This small molecule binds to this protein.
Small molecule (SMILES): OC[C@H]1O[C@@H](O)[C@H](O)[C@@H](O)[C@H]1O

Binding-site contacts:
Ligand atom C2 contacts residue LYS56 of chain 1.A at 4.5 Å.
Ligand atom C5 contacts residue LYS23 of chain 1.A at 4.0 Å.
Ligand atom O4 contacts residue ARG352 of chain 1.A at 2.8 Å.
Ligand atom O3 contacts residue LYS354 of chain 1.A at 4.2 Å.
Ligand atom O2 contacts residue THR21 of chain 1.A at 3.3 Å.
Ligand atom O4 contacts residue LYS354 of chain 1.A at 3.5 Å.
Ligand atom C2 contacts residue THR21 of chain 1.A at 3.7 Å.
Ligand atom O5 contacts residue LYS354 of chain 1.A at 4.1 Å.
Ligand atom C4 contacts residue ARG352 of chain 1.A at 4.1 Å.
Ligand atom C3 contacts residue LYS56 of chain 1.A at 4.0 Å.
Ligand atom C1 contacts residue LYS354 of chain 1.A at 4.4 Å.
Ligand atom C3 contacts residue LYS23 of chain 1.A at 4.2 Å.
Ligand atom O4 contacts residue LYS23 of chain 1.A at 4.3 Å.
Ligand atom C6 contacts residue GLU124 of chain 1.A at 2.1 Å.
Ligand atom C6 contacts residue ARG352 of chain 1.A at 4.3 Å.
Ligand atom O3 contacts residue THR21 of chain 1.A at 2.2 Å (h-bond).
Ligand atom O2 contacts residue LYS56 of chain 1.A at 4.0 Å.
Ligand atom O4 contacts residue GLU124 of chain 1.A at 3.5 Å (salt-bridge).
Ligand atom C4 contacts residue LYS23 of chain 1.A at 3.5 Å.
Ligand atom C4 contacts residue GLU124 of chain 1.A at 3.6 Å.
Ligand atom C3 contacts residue THR21 of chain 1.A at 3.4 Å.
Ligand atom C4 contacts residue THR21 of chain 1.A at 4.2 Å.
Ligand atom O6 contacts residue GLU124 of chain 1.A at 2.7 Å (salt-bridge).
Ligand atom O4 contacts residue THR21 of chain 1.A at 4.4 Å.
Ligand atom C5 contacts residue GLU124 of chain 1.A at 3.3 Å.
Ligand atom O5 contacts residue GLU124 of chain 1.A at 4.4 Å.
Ligand atom O1 contacts residue LYS354 of chain 1.A at 4.1 Å.
Ligand atom C6 contacts residue LYS23 of chain 1.A at 4.2 Å.
Ligand atom C2 contacts residue LYS354 of chain 1.A at 4.0 Å.
Ligand atom O3 contacts residue LYS56 of chain 1.A at 4.3 Å.

Sequence of chain 1.A:
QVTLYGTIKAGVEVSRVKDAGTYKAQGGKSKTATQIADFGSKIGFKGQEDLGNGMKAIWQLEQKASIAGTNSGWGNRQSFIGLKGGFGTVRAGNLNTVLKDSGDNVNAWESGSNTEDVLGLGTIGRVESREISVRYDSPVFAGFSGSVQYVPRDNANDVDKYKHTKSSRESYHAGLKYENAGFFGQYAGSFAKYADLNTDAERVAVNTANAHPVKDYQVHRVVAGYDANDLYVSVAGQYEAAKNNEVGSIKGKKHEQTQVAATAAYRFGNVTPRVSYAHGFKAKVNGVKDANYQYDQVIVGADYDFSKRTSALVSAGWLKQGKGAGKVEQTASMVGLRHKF